This small molecule binds to this protein.
Small molecule (SMILES): CC(=O)N[C@@H]1[C@@H](O)[C@H](O)[C@@H](CO)O[C@H]1O

Binding-site contacts:
Ligand atom C3 contacts residue ASN241 of chain 1.A at 3.8 Å.
Ligand atom C5 contacts residue ASN241 of chain 1.A at 3.7 Å.
Ligand atom C2 contacts residue ASN241 of chain 1.A at 2.4 Å.
Ligand atom O7 contacts residue ASN241 of chain 1.A at 3.7 Å.
Ligand atom N2 contacts residue ASN241 of chain 1.A at 2.8 Å (h-bond).
Ligand atom C4 contacts residue ASN241 of chain 1.A at 4.3 Å.
Ligand atom C6 contacts residue ASN241 of chain 1.A at 4.3 Å.
Ligand atom O5 contacts residue ASN241 of chain 1.A at 2.4 Å (h-bond).
Ligand atom C1 contacts residue ASN241 of chain 1.A at 1.4 Å.
Ligand atom C7 contacts residue ASN241 of chain 1.A at 3.7 Å.

Sequence of chain 1.A:
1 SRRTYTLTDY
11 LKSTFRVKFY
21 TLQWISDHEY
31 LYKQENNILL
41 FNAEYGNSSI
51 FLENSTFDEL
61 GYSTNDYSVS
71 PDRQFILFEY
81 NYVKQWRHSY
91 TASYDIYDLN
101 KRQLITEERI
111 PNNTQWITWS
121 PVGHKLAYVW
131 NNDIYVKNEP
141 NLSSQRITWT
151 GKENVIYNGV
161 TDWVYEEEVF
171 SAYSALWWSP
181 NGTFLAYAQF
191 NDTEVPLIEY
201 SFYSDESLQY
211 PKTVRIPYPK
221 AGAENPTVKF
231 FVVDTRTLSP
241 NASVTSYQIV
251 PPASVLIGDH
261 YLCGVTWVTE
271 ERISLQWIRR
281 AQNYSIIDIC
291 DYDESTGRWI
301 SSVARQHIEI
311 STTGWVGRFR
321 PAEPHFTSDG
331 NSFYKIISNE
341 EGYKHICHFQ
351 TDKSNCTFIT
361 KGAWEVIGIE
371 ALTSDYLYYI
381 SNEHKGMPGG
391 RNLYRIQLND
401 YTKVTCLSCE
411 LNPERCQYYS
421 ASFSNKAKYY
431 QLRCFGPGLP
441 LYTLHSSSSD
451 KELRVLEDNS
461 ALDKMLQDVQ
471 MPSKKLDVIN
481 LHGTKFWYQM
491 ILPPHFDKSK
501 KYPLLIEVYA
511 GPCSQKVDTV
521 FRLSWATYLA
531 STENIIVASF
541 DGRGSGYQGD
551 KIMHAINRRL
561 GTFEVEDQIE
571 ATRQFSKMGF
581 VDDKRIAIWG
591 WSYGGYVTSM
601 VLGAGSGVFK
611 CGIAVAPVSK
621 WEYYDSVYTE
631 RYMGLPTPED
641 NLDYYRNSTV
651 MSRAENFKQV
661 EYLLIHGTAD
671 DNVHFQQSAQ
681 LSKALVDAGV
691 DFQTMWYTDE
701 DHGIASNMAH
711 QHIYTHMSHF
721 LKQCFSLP